Binding-site contacts:
Ligand atom O5 contacts residue ARG1246 of chain 1.G at 2.8 Å (salt-bridge).
Ligand atom C25 contacts residue LEU434 of chain 1.G at 3.3 Å (hydrophobic).
Ligand atom C29 contacts residue ASN437 of chain 1.G at 3.7 Å.
Ligand atom C32 contacts residue TYR377 of chain 1.G at 3.3 Å (hydrophobic).
Ligand atom C28 contacts residue LEU592 of chain 1.G at 3.5 Å (hydrophobic).
Ligand atom C28 contacts residue TYR377 of chain 1.G at 2.9 Å (hydrophobic).
Ligand atom N9 contacts residue ARG1246 of chain 1.G at 3.7 Å.
Ligand atom C24 contacts residue TYR377 of chain 1.G at 3.3 Å (hydrophobic).
Ligand atom C26 contacts residue TYR377 of chain 1.G at 3.2 Å (hydrophobic).
Ligand atom C25 contacts residue PHE433 of chain 1.G at 3.4 Å (hydrophobic).
Ligand atom S2 contacts residue ASN1245 of chain 1.G at 3.4 Å (h-bond).
Ligand atom S2 contacts residue ARG1246 of chain 1.G at 3.7 Å.
Ligand atom C32 contacts residue THR588 of chain 1.G at 3.7 Å.
Ligand atom CL1 contacts residue MET441 of chain 1.G at 3.7 Å.
Ligand atom C20 contacts residue TYR377 of chain 1.G at 3.2 Å (hydrophobic).
Ligand atom C27 contacts residue TYR377 of chain 1.G at 2.8 Å (hydrophobic).
Ligand atom C30 contacts residue LEU592 of chain 1.G at 3.2 Å (hydrophobic).
Ligand atom C17 contacts residue ASN1245 of chain 1.G at 3.7 Å.
Ligand atom C30 contacts residue TYR377 of chain 1.G at 3.1 Å (hydrophobic).
Ligand atom N8 contacts residue THR1242 of chain 1.G at 3.0 Å (h-bond).
Ligand atom C22 contacts residue ARG1246 of chain 1.G at 3.1 Å.
Ligand atom C33 contacts residue TYR377 of chain 1.G at 3.3 Å (hydrophobic).
Ligand atom C20 contacts residue PHE433 of chain 1.G at 3.5 Å (hydrophobic).
Ligand atom O5 contacts residue ASN1245 of chain 1.G at 3.2 Å (h-bond).
Ligand atom C19 contacts residue TYR377 of chain 1.G at 3.6 Å (hydrophobic).
Ligand atom C32 contacts residue LEU592 of chain 1.G at 3.3 Å (hydrophobic).
Ligand atom C11 contacts residue THR1242 of chain 1.G at 3.8 Å.
Ligand atom C29 contacts residue TYR377 of chain 1.G at 3.0 Å (hydrophobic).
Ligand atom O6 contacts residue TYR377 of chain 1.G at 3.7 Å.
Ligand atom CL1 contacts residue ASN437 of chain 1.G at 2.9 Å.
Ligand atom C13 contacts residue THR1242 of chain 1.G at 3.6 Å.
Ligand atom C15 contacts residue SER1238 of chain 1.G at 3.2 Å.
Ligand atom CL1 contacts residue ARG306 of chain 1.G at 2.9 Å.
Ligand atom N9 contacts residue ASN1245 of chain 1.G at 2.8 Å (h-bond).
Ligand atom C31 contacts residue TYR377 of chain 1.G at 3.2 Å (hydrophobic).
Ligand atom O7 contacts residue LEU592 of chain 1.G at 3.7 Å.
Ligand atom O7 contacts residue TYR377 of chain 1.G at 3.6 Å.
Ligand atom C14 contacts residue PHE433 of chain 1.G at 3.6 Å (hydrophobic).
Ligand atom C31 contacts residue ASN437 of chain 1.G at 3.6 Å.
Ligand atom N10 contacts residue TYR377 of chain 1.G at 3.2 Å.

Sequence of chain 1.G:
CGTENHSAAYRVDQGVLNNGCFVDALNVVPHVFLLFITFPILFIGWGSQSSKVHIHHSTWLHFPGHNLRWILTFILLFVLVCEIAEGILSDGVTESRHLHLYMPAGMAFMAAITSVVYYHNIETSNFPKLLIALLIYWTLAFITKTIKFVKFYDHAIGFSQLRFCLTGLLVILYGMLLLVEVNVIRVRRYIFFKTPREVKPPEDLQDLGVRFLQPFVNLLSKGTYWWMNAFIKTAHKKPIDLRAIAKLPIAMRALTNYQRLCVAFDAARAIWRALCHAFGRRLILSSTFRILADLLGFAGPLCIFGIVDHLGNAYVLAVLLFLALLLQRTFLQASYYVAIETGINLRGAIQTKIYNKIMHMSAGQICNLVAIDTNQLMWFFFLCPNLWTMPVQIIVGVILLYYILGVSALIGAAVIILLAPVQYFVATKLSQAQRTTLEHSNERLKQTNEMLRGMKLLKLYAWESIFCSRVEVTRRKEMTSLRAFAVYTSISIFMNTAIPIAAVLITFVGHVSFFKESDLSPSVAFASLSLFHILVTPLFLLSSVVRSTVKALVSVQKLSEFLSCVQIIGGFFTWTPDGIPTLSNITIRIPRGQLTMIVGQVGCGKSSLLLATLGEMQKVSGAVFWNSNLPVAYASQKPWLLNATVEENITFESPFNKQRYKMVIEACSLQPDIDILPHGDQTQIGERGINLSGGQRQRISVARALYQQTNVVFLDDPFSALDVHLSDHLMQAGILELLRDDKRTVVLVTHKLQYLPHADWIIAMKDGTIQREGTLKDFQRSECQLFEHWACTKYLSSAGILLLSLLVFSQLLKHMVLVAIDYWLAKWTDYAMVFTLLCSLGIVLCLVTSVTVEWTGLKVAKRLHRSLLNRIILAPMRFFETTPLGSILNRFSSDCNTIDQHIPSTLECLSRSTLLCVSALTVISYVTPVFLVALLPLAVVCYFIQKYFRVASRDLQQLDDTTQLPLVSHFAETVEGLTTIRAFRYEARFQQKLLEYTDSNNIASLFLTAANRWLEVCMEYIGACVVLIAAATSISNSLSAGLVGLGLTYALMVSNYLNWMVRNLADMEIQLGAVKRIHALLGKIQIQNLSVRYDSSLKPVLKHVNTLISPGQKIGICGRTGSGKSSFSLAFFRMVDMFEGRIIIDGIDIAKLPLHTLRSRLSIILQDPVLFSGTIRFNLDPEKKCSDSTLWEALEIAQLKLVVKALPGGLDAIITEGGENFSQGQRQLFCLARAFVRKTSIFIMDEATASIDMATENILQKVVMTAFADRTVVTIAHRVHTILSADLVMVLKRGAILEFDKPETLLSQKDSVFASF

The protein below binds the small molecule below.
Small molecule (SMILES): COc1ccc(Cl)cc1C(=O)NCCc1ccc(S(=O)(=O)NC(=O)NC2CCCCC2)cc1